Binding-site contacts:
Ligand atom C5 contacts residue HIS104 of chain 42.B at 3.2 Å.
Ligand atom C1 contacts residue HIS104 of chain 42.B at 3.7 Å.
Ligand atom C6 contacts residue VAL250 of chain 42.B at 4.3 Å (hydrophobic).
Ligand atom C4 contacts residue ASN154 of chain 42.A at 4.2 Å.
Ligand atom C1 contacts residue ASN154 of chain 42.A at 1.4 Å.
Ligand atom C6 contacts residue HIS104 of chain 42.B at 3.5 Å.
Ligand atom C4 contacts residue HIS104 of chain 42.B at 4.5 Å.
Ligand atom C3 contacts residue ASN154 of chain 42.A at 3.8 Å.
Ligand atom C5 contacts residue ASN154 of chain 42.A at 3.6 Å.
Ligand atom C8 contacts residue HIS104 of chain 42.B at 4.5 Å.
Ligand atom O5 contacts residue ASN154 of chain 42.A at 2.3 Å (h-bond).
Ligand atom C2 contacts residue ASN154 of chain 42.A at 2.4 Å.
Ligand atom C7 contacts residue ASN154 of chain 42.A at 3.4 Å.
Ligand atom O7 contacts residue ASN154 of chain 42.A at 3.4 Å (h-bond).
Ligand atom O5 contacts residue HIS104 of chain 42.B at 3.1 Å.
Ligand atom N2 contacts residue ASN154 of chain 42.A at 2.9 Å (h-bond).
Ligand atom C8 contacts residue ASN154 of chain 42.A at 3.7 Å.

Sequence of chain 42.A:
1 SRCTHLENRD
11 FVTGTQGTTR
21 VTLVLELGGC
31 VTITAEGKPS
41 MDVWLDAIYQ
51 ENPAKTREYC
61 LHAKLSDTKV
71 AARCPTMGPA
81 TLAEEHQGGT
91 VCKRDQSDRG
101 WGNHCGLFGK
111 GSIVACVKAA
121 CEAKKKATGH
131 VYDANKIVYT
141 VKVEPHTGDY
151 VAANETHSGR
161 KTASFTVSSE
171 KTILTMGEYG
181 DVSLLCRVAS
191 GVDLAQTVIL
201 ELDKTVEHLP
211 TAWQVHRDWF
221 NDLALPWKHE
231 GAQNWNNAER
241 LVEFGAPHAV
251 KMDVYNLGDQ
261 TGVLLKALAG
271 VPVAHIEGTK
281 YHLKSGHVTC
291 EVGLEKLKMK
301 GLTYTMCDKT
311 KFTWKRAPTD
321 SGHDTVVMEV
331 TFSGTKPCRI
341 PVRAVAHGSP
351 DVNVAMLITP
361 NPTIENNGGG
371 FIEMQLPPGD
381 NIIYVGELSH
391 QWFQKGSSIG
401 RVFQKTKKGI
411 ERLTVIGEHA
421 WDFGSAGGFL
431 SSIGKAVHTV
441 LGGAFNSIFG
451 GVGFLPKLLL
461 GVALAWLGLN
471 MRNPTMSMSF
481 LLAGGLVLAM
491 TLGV

This protein binds this small molecule.
Small molecule (SMILES): CC(=O)N[C@H]1[C@H](O[C@H]2[C@H](O)[C@@H](NC(C)=O)CO[C@@H]2CO[C@@H]2O[C@@H](C)[C@@H](O)[C@@H](O)[C@@H]2O)O[C@H](CO)[C@@H](O)[C@@H]1O

Sequence of chain 42.B:
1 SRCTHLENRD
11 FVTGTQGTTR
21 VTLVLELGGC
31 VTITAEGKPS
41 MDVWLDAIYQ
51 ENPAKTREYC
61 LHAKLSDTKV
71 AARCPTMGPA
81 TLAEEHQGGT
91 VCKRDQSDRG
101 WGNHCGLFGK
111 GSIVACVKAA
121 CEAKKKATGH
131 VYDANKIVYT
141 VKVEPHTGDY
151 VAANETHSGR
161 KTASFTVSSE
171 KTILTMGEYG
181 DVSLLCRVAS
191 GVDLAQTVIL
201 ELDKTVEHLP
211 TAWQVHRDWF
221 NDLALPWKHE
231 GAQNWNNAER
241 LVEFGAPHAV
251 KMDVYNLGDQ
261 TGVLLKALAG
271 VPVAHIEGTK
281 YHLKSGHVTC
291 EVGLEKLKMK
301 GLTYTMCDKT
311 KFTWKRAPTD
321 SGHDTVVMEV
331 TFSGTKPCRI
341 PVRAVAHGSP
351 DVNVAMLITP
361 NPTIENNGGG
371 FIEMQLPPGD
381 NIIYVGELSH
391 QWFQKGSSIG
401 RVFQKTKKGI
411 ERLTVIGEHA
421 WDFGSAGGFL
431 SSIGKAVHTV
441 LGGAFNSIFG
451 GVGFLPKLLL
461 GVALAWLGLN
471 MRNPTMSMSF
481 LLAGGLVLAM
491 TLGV